Binding-site contacts:
Ligand atom CAA contacts residue ARG392 of chain 1.B at 3.8 Å.
Ligand atom CBF contacts residue LYS419 of chain 1.B at 3.9 Å.
Ligand atom CAV contacts residue ARG392 of chain 1.B at 3.6 Å.
Ligand atom OAD contacts residue GLN439 of chain 1.B at 3.2 Å.
Ligand atom OAJ contacts residue LEU391 of chain 1.B at 3.8 Å.
Ligand atom OAJ contacts residue MET221 of chain 1.B at 3.4 Å.
Ligand atom CAW contacts residue ARG393 of chain 1.B at 3.8 Å.
Ligand atom CAM contacts residue GLN414 of chain 1.B at 3.9 Å.
Ligand atom OAH contacts residue LYS419 of chain 1.B at 2.9 Å (salt-bridge).
Ligand atom OAC contacts residue ARG392 of chain 1.B at 3.4 Å (salt-bridge).
Ligand atom OAB contacts residue ARG392 of chain 1.B at 2.6 Å (salt-bridge).
Ligand atom CAR contacts residue PHE29 of chain 1.B at 3.7 Å (hydrophobic).
Ligand atom OAF contacts residue GLN414 of chain 1.B at 3.9 Å.
Ligand atom SBM contacts residue GLN439 of chain 1.B at 3.8 Å.
Ligand atom CBB contacts residue ARG392 of chain 1.B at 3.6 Å.
Ligand atom CAO contacts residue ARG392 of chain 1.B at 3.8 Å.
Ligand atom OAF contacts residue ARG392 of chain 1.B at 3.7 Å.
Ligand atom CAU contacts residue ARG436 of chain 1.B at 4.0 Å.
Ligand atom CAS contacts residue LYS419 of chain 1.B at 3.8 Å.
Ligand atom CAM contacts residue TRP417 of chain 1.B at 3.3 Å (hydrophobic).
Ligand atom CAL contacts residue TYR341 of chain 1.B at 3.5 Å (hydrophobic).
Ligand atom CBA contacts residue ARG392 of chain 1.B at 3.5 Å.
Ligand atom OAH contacts residue THR418 of chain 1.B at 3.3 Å (h-bond).
Ligand atom CAR contacts residue GLN414 of chain 1.B at 3.6 Å.
Ligand atom CAU contacts residue TRP417 of chain 1.B at 3.7 Å (hydrophobic).
Ligand atom OAB contacts residue ARG393 of chain 1.B at 3.2 Å (salt-bridge).
Ligand atom OAK contacts residue MET219 of chain 1.B at 2.8 Å (h-bond).
Ligand atom OAE contacts residue GLN439 of chain 1.B at 3.3 Å.
Ligand atom CBI contacts residue GLN414 of chain 1.B at 3.7 Å.
Ligand atom CBE contacts residue ARG392 of chain 1.B at 3.6 Å.
Ligand atom OAJ contacts residue ARG393 of chain 1.B at 3.9 Å.
Ligand atom CAZ contacts residue ARG392 of chain 1.B at 3.7 Å.
Ligand atom OAI contacts residue LEU169 of chain 1.B at 3.3 Å.
Ligand atom CAQ contacts residue ARG392 of chain 1.B at 3.6 Å.
Ligand atom CAP contacts residue TYR341 of chain 1.B at 3.7 Å (hydrophobic).
Ligand atom OAE contacts residue ARG436 of chain 1.B at 2.9 Å (salt-bridge).
Ligand atom CBK contacts residue GLN414 of chain 1.B at 4.0 Å.
Ligand atom CBD contacts residue ARG392 of chain 1.B at 3.4 Å.
Ligand atom OAB contacts residue LEU391 of chain 1.B at 4.0 Å.
Ligand atom CBK contacts residue LYS419 of chain 1.B at 3.9 Å.

This small molecule binds to this protein.
Small molecule (SMILES): Cc1ccc(C(=O)Nc2ccc(S(=O)(=O)O)c3cccc(S(=O)(=O)O)c23)cc1NC(=O)c1cccc([N+](=O)[O-])c1

Sequence of chain 1.B:
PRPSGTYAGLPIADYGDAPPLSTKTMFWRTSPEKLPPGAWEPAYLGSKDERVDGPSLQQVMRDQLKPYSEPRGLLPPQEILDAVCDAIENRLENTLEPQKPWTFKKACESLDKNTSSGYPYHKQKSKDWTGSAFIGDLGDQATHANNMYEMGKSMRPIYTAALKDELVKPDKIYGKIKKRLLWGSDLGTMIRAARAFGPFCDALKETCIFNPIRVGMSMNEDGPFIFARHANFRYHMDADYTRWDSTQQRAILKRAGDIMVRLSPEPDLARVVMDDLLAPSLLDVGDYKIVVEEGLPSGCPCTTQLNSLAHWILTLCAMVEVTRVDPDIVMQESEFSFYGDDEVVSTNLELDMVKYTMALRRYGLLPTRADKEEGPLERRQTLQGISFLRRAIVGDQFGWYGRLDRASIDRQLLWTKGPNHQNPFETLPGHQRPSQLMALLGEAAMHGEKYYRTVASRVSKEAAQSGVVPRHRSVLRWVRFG